The protein below binds the small molecule below.
Small molecule (SMILES): CC(=O)N[C@H]1[C@H](O[C@H]2[C@H](O)[C@@H](NC(C)=O)CO[C@@H]2CO)O[C@H](CO)[C@@H](O)[C@@H]1O

Binding-site contacts:
Ligand atom C4 contacts residue ASN182 of chain 14.E at 4.3 Å.
Ligand atom O7 contacts residue ASN182 of chain 14.E at 2.9 Å (h-bond).
Ligand atom C3 contacts residue VAL94 of chain 14.E at 4.4 Å (hydrophobic).
Ligand atom O5 contacts residue ASN182 of chain 14.E at 2.4 Å (h-bond).
Ligand atom C3 contacts residue TYR93 of chain 14.E at 3.8 Å (hydrophobic).
Ligand atom C1 contacts residue TYR93 of chain 14.E at 3.8 Å (hydrophobic).
Ligand atom C1 contacts residue ASN182 of chain 14.E at 1.4 Å.
Ligand atom C8 contacts residue ASP150 of chain 14.E at 4.3 Å.
Ligand atom N2 contacts residue ASN182 of chain 14.E at 2.9 Å (h-bond).
Ligand atom C2 contacts residue TYR93 of chain 14.E at 3.8 Å (hydrophobic).
Ligand atom O3 contacts residue VAL94 of chain 14.E at 4.5 Å.
Ligand atom C8 contacts residue ASN182 of chain 14.E at 4.3 Å.
Ligand atom N2 contacts residue TYR93 of chain 14.E at 3.3 Å (h-bond).
Ligand atom C8 contacts residue TRP154 of chain 14.E at 3.6 Å (hydrophobic).
Ligand atom C7 contacts residue TYR93 of chain 14.E at 4.3 Å (hydrophobic).
Ligand atom C2 contacts residue VAL94 of chain 14.E at 4.3 Å (hydrophobic).
Ligand atom C2 contacts residue ASN182 of chain 14.E at 2.5 Å.
Ligand atom C7 contacts residue TRP154 of chain 14.E at 4.5 Å (hydrophobic).
Ligand atom O4 contacts residue VAL94 of chain 14.E at 3.7 Å.
Ligand atom C7 contacts residue ASN182 of chain 14.E at 3.1 Å.
Ligand atom O7 contacts residue TRP154 of chain 14.E at 4.5 Å.
Ligand atom O7 contacts residue VAL94 of chain 14.E at 3.5 Å.
Ligand atom C5 contacts residue ASN182 of chain 14.E at 3.6 Å.
Ligand atom C8 contacts residue TYR93 of chain 14.E at 4.4 Å (hydrophobic).
Ligand atom C3 contacts residue ASN182 of chain 14.E at 3.8 Å.
Ligand atom O7 contacts residue LEU70 of chain 14.E at 3.7 Å.

Sequence of chain 14.E:
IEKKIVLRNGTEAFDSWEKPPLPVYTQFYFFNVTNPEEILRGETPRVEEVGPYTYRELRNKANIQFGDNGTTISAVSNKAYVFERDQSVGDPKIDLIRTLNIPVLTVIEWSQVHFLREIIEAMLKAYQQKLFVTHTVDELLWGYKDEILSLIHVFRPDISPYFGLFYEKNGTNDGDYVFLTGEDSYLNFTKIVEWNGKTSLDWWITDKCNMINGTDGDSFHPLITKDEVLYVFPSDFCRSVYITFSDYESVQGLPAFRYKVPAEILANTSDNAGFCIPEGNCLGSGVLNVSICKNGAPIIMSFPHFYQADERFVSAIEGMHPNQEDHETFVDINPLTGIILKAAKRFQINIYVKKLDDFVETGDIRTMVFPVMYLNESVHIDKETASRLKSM